This small molecule binds to this protein.
Small molecule (SMILES): CC(=O)N[C@@H]1[C@@H](O)[C@H](O)[C@@H](CO)O[C@H]1O

Sequence of chain 1.A:
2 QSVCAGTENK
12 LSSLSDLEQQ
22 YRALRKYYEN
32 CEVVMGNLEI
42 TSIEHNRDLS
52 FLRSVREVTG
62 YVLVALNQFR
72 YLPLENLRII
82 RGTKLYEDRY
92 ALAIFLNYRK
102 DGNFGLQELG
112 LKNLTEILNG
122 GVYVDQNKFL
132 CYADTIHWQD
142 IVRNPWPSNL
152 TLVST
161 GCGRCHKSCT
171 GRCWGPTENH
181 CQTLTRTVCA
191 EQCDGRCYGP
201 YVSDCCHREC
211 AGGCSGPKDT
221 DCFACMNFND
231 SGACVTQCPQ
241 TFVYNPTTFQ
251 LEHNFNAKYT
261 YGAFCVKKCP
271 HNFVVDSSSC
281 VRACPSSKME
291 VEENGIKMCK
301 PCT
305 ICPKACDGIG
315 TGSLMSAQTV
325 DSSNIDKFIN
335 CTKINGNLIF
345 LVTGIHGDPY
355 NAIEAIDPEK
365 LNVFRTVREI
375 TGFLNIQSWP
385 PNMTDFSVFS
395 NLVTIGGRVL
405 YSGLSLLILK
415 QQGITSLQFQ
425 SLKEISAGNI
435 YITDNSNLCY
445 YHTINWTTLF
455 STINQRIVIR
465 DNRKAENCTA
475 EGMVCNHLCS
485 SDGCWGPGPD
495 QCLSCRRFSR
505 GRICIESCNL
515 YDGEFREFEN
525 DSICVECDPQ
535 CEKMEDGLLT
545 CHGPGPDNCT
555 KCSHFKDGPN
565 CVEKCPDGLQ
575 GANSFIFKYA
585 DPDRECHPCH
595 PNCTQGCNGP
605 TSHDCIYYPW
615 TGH

Binding-site contacts:
Ligand atom O7 contacts residue ASN229 of chain 1.A at 3.5 Å (h-bond).
Ligand atom C1 contacts residue GLY232 of chain 1.A at 3.9 Å.
Ligand atom C5 contacts residue ASN229 of chain 1.A at 3.6 Å.
Ligand atom C8 contacts residue CYS225 of chain 1.A at 3.9 Å (hydrophobic).
Ligand atom C8 contacts residue PHE223 of chain 1.A at 3.9 Å (hydrophobic).
Ligand atom C7 contacts residue PHE223 of chain 1.A at 4.4 Å (hydrophobic).
Ligand atom C7 contacts residue CYS222 of chain 1.A at 4.2 Å (hydrophobic).
Ligand atom O7 contacts residue ALA224 of chain 1.A at 4.1 Å.
Ligand atom C8 contacts residue ALA224 of chain 1.A at 3.8 Å (hydrophobic).
Ligand atom C2 contacts residue ASN229 of chain 1.A at 2.5 Å.
Ligand atom C3 contacts residue ASN229 of chain 1.A at 3.8 Å.
Ligand atom O5 contacts residue GLY232 of chain 1.A at 4.4 Å.
Ligand atom C6 contacts residue GLN2 of chain 1.A at 4.5 Å.
Ligand atom N2 contacts residue GLY232 of chain 1.A at 4.4 Å.
Ligand atom C4 contacts residue ASN229 of chain 1.A at 4.2 Å.
Ligand atom C8 contacts residue CYS234 of chain 1.A at 3.8 Å (hydrophobic).
Ligand atom N2 contacts residue ASN229 of chain 1.A at 2.9 Å (h-bond).
Ligand atom O7 contacts residue GLU58 of chain 1.A at 4.2 Å.
Ligand atom O5 contacts residue ASN229 of chain 1.A at 2.4 Å (h-bond).
Ligand atom C1 contacts residue ASN229 of chain 1.A at 1.4 Å.
Ligand atom C7 contacts residue ALA224 of chain 1.A at 4.4 Å (hydrophobic).
Ligand atom C8 contacts residue CYS222 of chain 1.A at 3.1 Å (hydrophobic).
Ligand atom C7 contacts residue CYS225 of chain 1.A at 4.2 Å (hydrophobic).
Ligand atom O7 contacts residue CYS225 of chain 1.A at 4.5 Å.
Ligand atom C5 contacts residue GLY232 of chain 1.A at 4.4 Å.
Ligand atom O7 contacts residue PHE223 of chain 1.A at 4.1 Å.
Ligand atom C7 contacts residue ASN229 of chain 1.A at 3.4 Å.
Ligand atom O6 contacts residue GLY232 of chain 1.A at 4.2 Å.